Binding-site contacts:
Ligand atom C26 contacts residue GLY360 of chain 1.D at 3.6 Å.
Ligand atom N3 contacts residue GLY306 of chain 2.C at 3.8 Å.
Ligand atom C4 contacts residue ALA167 of chain 2.C at 3.7 Å (hydrophobic).
Ligand atom C40 contacts residue ALA167 of chain 2.C at 3.9 Å (hydrophobic).
Ligand atom N3 contacts residue MET305 of chain 2.C at 4.0 Å.
Ligand atom C41 contacts residue GLU332 of chain 2.C at 3.6 Å.
Ligand atom C27 contacts residue HIS168 of chain 2.C at 3.5 Å.
Ligand atom C13 contacts residue ALA167 of chain 2.C at 4.0 Å (hydrophobic).
Ligand atom C26 contacts residue HIS168 of chain 2.C at 3.7 Å.
Ligand atom C2 contacts residue SER357 of chain 1.D at 3.8 Å.
Ligand atom C11 contacts residue MET311 of chain 2.C at 4.0 Å (hydrophobic).
Ligand atom C1 contacts residue MET311 of chain 2.C at 3.4 Å (hydrophobic).
Ligand atom C12 contacts residue ALA167 of chain 2.C at 3.5 Å (hydrophobic).
Ligand atom C5 contacts residue TYR361 of chain 1.D at 4.0 Å (hydrophobic).
Ligand atom C25 contacts residue HIS168 of chain 2.C at 4.1 Å.
Ligand atom C26 contacts residue VAL46 of chain 1.D at 4.0 Å (hydrophobic).
Ligand atom C25 contacts residue GLY360 of chain 1.D at 3.5 Å.
Ligand atom C10 contacts residue MET311 of chain 2.C at 3.4 Å (hydrophobic).
Ligand atom C2 contacts residue TYR361 of chain 1.D at 4.0 Å (hydrophobic).
Ligand atom C41 contacts residue THR224 of chain 2.C at 4.0 Å.
Ligand atom C5 contacts residue SER357 of chain 1.D at 3.8 Å.
Ligand atom C28 contacts residue SER166 of chain 2.C at 3.8 Å.
Ligand atom C39 contacts residue IMP1 of chain 2.Y at 4.0 Å.
Ligand atom N42 contacts residue GLU332 of chain 2.C at 3.9 Å.
Ligand atom C2 contacts residue GLU332 of chain 2.C at 3.5 Å.
Ligand atom N42 contacts residue ALA167 of chain 2.C at 3.6 Å.
Ligand atom N4 contacts residue ALA167 of chain 2.C at 3.6 Å.
Ligand atom C41 contacts residue ALA167 of chain 2.C at 3.5 Å (hydrophobic).
Ligand atom C5 contacts residue PRO48 of chain 1.D at 3.6 Å (hydrophobic).
Ligand atom C6 contacts residue GLY306 of chain 2.C at 3.9 Å.
Ligand atom N4 contacts residue GLU332 of chain 2.C at 3.3 Å (salt-bridge).
Ligand atom C18 contacts residue PRO48 of chain 1.D at 4.0 Å (hydrophobic).
Ligand atom C3 contacts residue MET311 of chain 2.C at 4.0 Å (hydrophobic).
Ligand atom N1 contacts residue MET311 of chain 2.C at 3.8 Å.
Ligand atom C14 contacts residue MET311 of chain 2.C at 3.9 Å (hydrophobic).
Ligand atom C37 contacts residue ALA167 of chain 2.C at 4.0 Å (hydrophobic).
Ligand atom C4 contacts residue GLU332 of chain 2.C at 3.9 Å.
Ligand atom C28 contacts residue HIS168 of chain 2.C at 3.7 Å.
Ligand atom C40 contacts residue IMP1 of chain 2.Y at 3.4 Å.
Ligand atom C41 contacts residue IMP1 of chain 2.Y at 3.8 Å.

Sequence of chain 1.D:
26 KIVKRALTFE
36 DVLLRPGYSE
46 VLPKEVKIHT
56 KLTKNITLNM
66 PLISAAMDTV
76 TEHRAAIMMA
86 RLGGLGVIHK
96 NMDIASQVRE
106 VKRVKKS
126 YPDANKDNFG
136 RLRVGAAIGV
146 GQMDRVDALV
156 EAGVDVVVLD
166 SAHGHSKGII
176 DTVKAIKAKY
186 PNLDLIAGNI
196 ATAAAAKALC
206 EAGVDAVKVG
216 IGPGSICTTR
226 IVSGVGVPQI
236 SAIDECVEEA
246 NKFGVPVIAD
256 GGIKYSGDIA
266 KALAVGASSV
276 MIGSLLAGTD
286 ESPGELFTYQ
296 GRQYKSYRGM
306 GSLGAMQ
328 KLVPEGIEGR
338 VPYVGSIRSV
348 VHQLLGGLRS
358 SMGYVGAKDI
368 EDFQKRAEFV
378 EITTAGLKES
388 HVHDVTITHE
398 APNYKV

Sequence of chain 2.C:
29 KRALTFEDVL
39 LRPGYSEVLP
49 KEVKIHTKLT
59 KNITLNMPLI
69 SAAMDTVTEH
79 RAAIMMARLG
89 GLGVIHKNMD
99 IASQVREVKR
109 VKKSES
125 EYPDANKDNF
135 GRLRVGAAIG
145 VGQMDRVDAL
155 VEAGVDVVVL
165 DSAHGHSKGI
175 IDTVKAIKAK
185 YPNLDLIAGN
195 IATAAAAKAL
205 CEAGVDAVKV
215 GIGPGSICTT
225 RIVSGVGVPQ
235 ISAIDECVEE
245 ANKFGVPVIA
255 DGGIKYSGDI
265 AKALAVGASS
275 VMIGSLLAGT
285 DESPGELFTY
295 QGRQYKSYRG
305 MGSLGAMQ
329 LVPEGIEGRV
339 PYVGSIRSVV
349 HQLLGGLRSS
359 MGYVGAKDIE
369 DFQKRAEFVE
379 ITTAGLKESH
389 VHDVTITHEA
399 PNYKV

A small-molecule ligand and the protein it binds are described below.
Small molecule (SMILES): O=C(Cn1c(-c2ccccn2)nc2ccccc21)Nc1ccc2ccccc2c1